Sequence of chain 1.A:
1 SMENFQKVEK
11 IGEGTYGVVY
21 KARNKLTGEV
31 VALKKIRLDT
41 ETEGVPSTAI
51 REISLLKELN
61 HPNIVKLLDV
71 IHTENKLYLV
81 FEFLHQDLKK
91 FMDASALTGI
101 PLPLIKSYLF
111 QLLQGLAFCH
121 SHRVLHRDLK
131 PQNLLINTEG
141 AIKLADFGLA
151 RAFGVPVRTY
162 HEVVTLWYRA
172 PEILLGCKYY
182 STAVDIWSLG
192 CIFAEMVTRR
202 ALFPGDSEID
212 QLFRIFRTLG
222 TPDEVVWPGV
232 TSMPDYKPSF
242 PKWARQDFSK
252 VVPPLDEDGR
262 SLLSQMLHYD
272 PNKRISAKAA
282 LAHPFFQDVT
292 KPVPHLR

Binding-site contacts:
Ligand atom C1' contacts residue HIS85 of chain 1.A at 3.9 Å.
Ligand atom C13 contacts residue GLN132 of chain 1.A at 3.6 Å.
Ligand atom C8 contacts residue LEU135 of chain 1.A at 3.7 Å (hydrophobic).
Ligand atom O1 contacts residue GLY12 of chain 1.A at 3.6 Å.
Ligand atom CA' contacts residue LEU84 of chain 1.A at 3.6 Å (hydrophobic).
Ligand atom N9 contacts residue ALA32 of chain 1.A at 3.8 Å.
Ligand atom C11 contacts residue VAL19 of chain 1.A at 3.8 Å (hydrophobic).
Ligand atom N7 contacts residue LEU135 of chain 1.A at 3.6 Å.
Ligand atom N9 contacts residue LEU135 of chain 1.A at 3.5 Å.
Ligand atom C10 contacts residue VAL65 of chain 1.A at 3.6 Å (hydrophobic).
Ligand atom C4 contacts residue LEU135 of chain 1.A at 3.3 Å (hydrophobic).
Ligand atom N1 contacts residue ILE11 of chain 1.A at 3.3 Å.
Ligand atom C6' contacts residue ILE11 of chain 1.A at 3.7 Å (hydrophobic).
Ligand atom C14 contacts residue ASN133 of chain 1.A at 3.4 Å.
Ligand atom C5B contacts residue GLU9 of chain 1.A at 3.2 Å.
Ligand atom C6 contacts residue LEU84 of chain 1.A at 3.9 Å (hydrophobic).
Ligand atom C8 contacts residue GLU82 of chain 1.A at 3.5 Å.
Ligand atom C1' contacts residue ILE11 of chain 1.A at 3.8 Å (hydrophobic).
Ligand atom C4B contacts residue GLU9 of chain 1.A at 3.5 Å.
Ligand atom N7 contacts residue ALA32 of chain 1.A at 3.9 Å.
Ligand atom N1 contacts residue LEU135 of chain 1.A at 3.9 Å.
Ligand atom C10 contacts residue PHE81 of chain 1.A at 3.7 Å (hydrophobic).
Ligand atom C13 contacts residue ASN133 of chain 1.A at 3.9 Å.
Ligand atom N6 contacts residue LEU84 of chain 1.A at 2.9 Å (h-bond).
Ligand atom N7 contacts residue LEU84 of chain 1.A at 3.4 Å (h-bond).
Ligand atom C8 contacts residue ALA32 of chain 1.A at 3.4 Å (hydrophobic).
Ligand atom C14 contacts residue GLN132 of chain 1.A at 3.9 Å.
Ligand atom C2 contacts residue ILE11 of chain 1.A at 3.6 Å (hydrophobic).
Ligand atom C2' contacts residue HIS85 of chain 1.A at 3.7 Å.
Ligand atom C11 contacts residue PHE81 of chain 1.A at 3.4 Å (hydrophobic).
Ligand atom C5' contacts residue ILE11 of chain 1.A at 3.9 Å (hydrophobic).
Ligand atom C6 contacts residue LEU135 of chain 1.A at 3.9 Å (hydrophobic).
Ligand atom C3' contacts residue ILE11 of chain 1.A at 3.9 Å (hydrophobic).
Ligand atom CA' contacts residue GLN86 of chain 1.A at 3.4 Å.
Ligand atom C11 contacts residue ALA32 of chain 1.A at 3.6 Å (hydrophobic).
Ligand atom C5 contacts residue LEU135 of chain 1.A at 3.4 Å (hydrophobic).
Ligand atom C6 contacts residue ILE11 of chain 1.A at 3.9 Å (hydrophobic).
Ligand atom N2 contacts residue ILE11 of chain 1.A at 3.7 Å.
Ligand atom C2' contacts residue LEU84 of chain 1.A at 3.9 Å (hydrophobic).
Ligand atom N3 contacts residue LEU135 of chain 1.A at 3.8 Å.

The small molecule below binds the protein below.
Small molecule (SMILES): CC[C@H](CO)Nc1nc(NCc2ccc(-c3ccccn3)cc2)c2ncn(C(C)C)c2n1